Sequence of chain 2.B:
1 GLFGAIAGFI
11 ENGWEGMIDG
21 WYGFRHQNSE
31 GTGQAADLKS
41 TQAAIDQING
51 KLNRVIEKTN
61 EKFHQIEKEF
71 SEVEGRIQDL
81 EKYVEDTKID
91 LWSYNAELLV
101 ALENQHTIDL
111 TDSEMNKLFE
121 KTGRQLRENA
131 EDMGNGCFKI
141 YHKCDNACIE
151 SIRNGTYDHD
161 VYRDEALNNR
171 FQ

The protein below binds the small molecule below.
Small molecule (SMILES): CC(=O)N[C@H]1[C@H](O[C@H]2[C@H](O)[C@@H](NC(C)=O)CO[C@@H]2CO[C@@H]2O[C@@H](C)[C@@H](O)[C@@H](O)[C@@H]2O)O[C@H](CO)[C@@H](O[C@@H]2O[C@H](CO)[C@@H](O)[C@H](O)[C@@H]2O)[C@@H]1O

Binding-site contacts:
Ligand atom O7 contacts residue THR156 of chain 2.B at 3.5 Å.
Ligand atom C4 contacts residue ASN154 of chain 2.B at 4.2 Å.
Ligand atom O5 contacts residue GLU150 of chain 2.B at 3.8 Å.
Ligand atom C1 contacts residue GLU150 of chain 2.B at 4.2 Å.
Ligand atom C7 contacts residue ASN154 of chain 2.B at 3.6 Å.
Ligand atom C8 contacts residue ALA147 of chain 2.B at 4.2 Å (hydrophobic).
Ligand atom O7 contacts residue ASN154 of chain 2.B at 4.4 Å.
Ligand atom C1 contacts residue GLU150 of chain 2.B at 4.2 Å.
Ligand atom C5 contacts residue MET32 of chain 2.D at 3.7 Å (hydrophobic).
Ligand atom O6 contacts residue GLU150 of chain 2.B at 3.6 Å.
Ligand atom C3 contacts residue MET32 of chain 2.D at 4.2 Å (hydrophobic).
Ligand atom O5 contacts residue THR156 of chain 2.B at 3.9 Å.
Ligand atom C6 contacts residue ALA147 of chain 2.B at 3.9 Å (hydrophobic).
Ligand atom C3 contacts residue ASN154 of chain 2.B at 3.7 Å.
Ligand atom O4 contacts residue MET32 of chain 2.D at 3.5 Å (h-bond).
Ligand atom C8 contacts residue THR156 of chain 2.B at 4.1 Å.
Ligand atom C1 contacts residue THR156 of chain 2.B at 3.6 Å.
Ligand atom C6 contacts residue MET32 of chain 2.D at 3.3 Å (hydrophobic).
Ligand atom C1 contacts residue ASN154 of chain 2.B at 1.4 Å.
Ligand atom O5 contacts residue ASN154 of chain 2.B at 2.4 Å (h-bond).
Ligand atom C5 contacts residue ALA147 of chain 2.B at 4.3 Å (hydrophobic).
Ligand atom C5 contacts residue GLU150 of chain 2.B at 4.1 Å.
Ligand atom O6 contacts residue ALA147 of chain 2.B at 4.3 Å.
Ligand atom C6 contacts residue ALA147 of chain 2.B at 3.9 Å (hydrophobic).
Ligand atom C7 contacts residue THR156 of chain 2.B at 3.8 Å.
Ligand atom C8 contacts residue ASN154 of chain 2.B at 4.0 Å.
Ligand atom C5 contacts residue ASN154 of chain 2.B at 3.7 Å.
Ligand atom C6 contacts residue SER31 of chain 2.D at 3.8 Å.
Ligand atom O4 contacts residue SER31 of chain 2.D at 3.8 Å.
Ligand atom N2 contacts residue ASN154 of chain 2.B at 2.7 Å (h-bond).
Ligand atom O6 contacts residue ASN154 of chain 2.B at 4.3 Å.
Ligand atom O5 contacts residue SER151 of chain 2.B at 3.7 Å.
Ligand atom C2 contacts residue ASN154 of chain 2.B at 2.4 Å.
Ligand atom O3 contacts residue MET32 of chain 2.D at 4.0 Å.
Ligand atom C4 contacts residue MET32 of chain 2.D at 3.4 Å (hydrophobic).
Ligand atom C4 contacts residue SER31 of chain 2.D at 4.3 Å.
Ligand atom O5 contacts residue ALA147 of chain 2.B at 3.7 Å.
Ligand atom C1 contacts residue SER151 of chain 2.B at 4.3 Å.
Ligand atom C5 contacts residue THR156 of chain 2.B at 4.2 Å.
Ligand atom C6 contacts residue ASN146 of chain 2.B at 4.4 Å.

Sequence of chain 2.D:
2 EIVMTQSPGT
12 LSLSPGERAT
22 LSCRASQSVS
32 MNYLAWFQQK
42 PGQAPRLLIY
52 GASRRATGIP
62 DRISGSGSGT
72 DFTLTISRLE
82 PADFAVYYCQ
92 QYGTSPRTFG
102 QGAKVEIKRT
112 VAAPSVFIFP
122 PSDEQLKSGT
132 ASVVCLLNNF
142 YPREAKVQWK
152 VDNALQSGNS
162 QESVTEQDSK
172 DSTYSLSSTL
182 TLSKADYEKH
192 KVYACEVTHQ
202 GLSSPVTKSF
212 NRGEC